The small molecule below binds the protein below.
Small molecule (SMILES): CO[C@H]1/C=C\C=C(/C)C(=O)NC2=CC(=O)C(NCCN3CCCC3)=C(C[C@@H](C)C[C@H](OC)[C@H](O)[C@@H](C)/C=C(\C)[C@@H]1OC(N)=O)C2=O

Sequence of chain 1.C:
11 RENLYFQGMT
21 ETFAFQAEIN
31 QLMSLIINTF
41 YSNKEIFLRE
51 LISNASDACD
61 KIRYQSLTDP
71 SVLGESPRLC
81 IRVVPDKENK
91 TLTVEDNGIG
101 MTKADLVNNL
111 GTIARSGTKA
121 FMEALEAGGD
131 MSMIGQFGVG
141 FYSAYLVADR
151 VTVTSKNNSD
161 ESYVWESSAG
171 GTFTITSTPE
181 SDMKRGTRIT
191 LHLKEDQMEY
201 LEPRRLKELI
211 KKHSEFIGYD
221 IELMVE

Binding-site contacts:
Ligand atom O1 contacts residue GLY140 of chain 1.C at 3.0 Å (h-bond).
Ligand atom C11 contacts residue LYS61 of chain 1.C at 3.7 Å.
Ligand atom O1 contacts residue PHE141 of chain 1.C at 2.8 Å (h-bond).
Ligand atom C22 contacts residue ASN109 of chain 1.C at 3.8 Å.
Ligand atom C19 contacts residue ASN54 of chain 1.C at 3.2 Å.
Ligand atom N1 contacts residue GLY138 of chain 1.C at 3.0 Å (h-bond).
Ligand atom C22 contacts residue GLY138 of chain 1.C at 3.6 Å.
Ligand atom N29 contacts residue ASP57 of chain 1.C at 3.1 Å (salt-bridge).
Ligand atom C20 contacts residue GLY138 of chain 1.C at 3.6 Å.
Ligand atom O9 contacts residue GLY138 of chain 1.C at 2.7 Å (h-bond).
Ligand atom N2 contacts residue ASP96 of chain 1.C at 2.7 Å (salt-bridge).
Ligand atom C1 contacts residue GLY138 of chain 1.C at 3.1 Å.
Ligand atom C10 contacts residue LYS61 of chain 1.C at 3.8 Å.
Ligand atom C23 contacts residue PHE141 of chain 1.C at 3.9 Å (hydrophobic).
Ligand atom O1 contacts residue GLY138 of chain 1.C at 3.3 Å (h-bond).
Ligand atom N1 contacts residue VAL139 of chain 1.C at 3.8 Å.
Ligand atom N2 contacts residue ALA55 of chain 1.C at 3.7 Å.
Ligand atom O4 contacts residue MET101 of chain 1.C at 3.8 Å.
Ligand atom C23 contacts residue ASN54 of chain 1.C at 3.3 Å.
Ligand atom C1 contacts residue GLY140 of chain 1.C at 3.8 Å.
Ligand atom N2 contacts residue ALA58 of chain 1.C at 3.7 Å.
Ligand atom C26 contacts residue ILE99 of chain 1.C at 3.6 Å (hydrophobic).
Ligand atom C13 contacts residue LYS61 of chain 1.C at 3.6 Å.
Ligand atom N29 contacts residue LYS61 of chain 1.C at 3.7 Å.
Ligand atom C21 contacts residue GLY138 of chain 1.C at 3.5 Å.
Ligand atom O5 contacts residue LYS61 of chain 1.C at 2.6 Å (salt-bridge).
Ligand atom O1 contacts residue VAL139 of chain 1.C at 3.2 Å.
Ligand atom C24 contacts residue ALA58 of chain 1.C at 3.8 Å (hydrophobic).
Ligand atom O8 contacts residue ASN54 of chain 1.C at 3.6 Å.
Ligand atom C5 contacts residue MET101 of chain 1.C at 3.8 Å (hydrophobic).
Ligand atom O4 contacts residue ALA58 of chain 1.C at 3.6 Å.
Ligand atom C24 contacts residue ASP96 of chain 1.C at 3.9 Å.
Ligand atom N1 contacts residue GLY140 of chain 1.C at 3.8 Å.
Ligand atom C1 contacts residue PHE141 of chain 1.C at 3.8 Å (hydrophobic).
Ligand atom O8 contacts residue ASP57 of chain 1.C at 3.5 Å.
Ligand atom C2 contacts residue GLY138 of chain 1.C at 3.8 Å.
Ligand atom C25 contacts residue ASN54 of chain 1.C at 3.7 Å.
Ligand atom C31 contacts residue ASP57 of chain 1.C at 3.3 Å.
Ligand atom O4 contacts residue THR187 of chain 1.C at 3.6 Å.
Ligand atom O3 contacts residue ASN54 of chain 1.C at 3.6 Å.